This protein binds this small molecule.
Small molecule (SMILES): Nc1cc(-c2ccc(Cl)cc2)n[nH]1

Sequence of chain 1.A:
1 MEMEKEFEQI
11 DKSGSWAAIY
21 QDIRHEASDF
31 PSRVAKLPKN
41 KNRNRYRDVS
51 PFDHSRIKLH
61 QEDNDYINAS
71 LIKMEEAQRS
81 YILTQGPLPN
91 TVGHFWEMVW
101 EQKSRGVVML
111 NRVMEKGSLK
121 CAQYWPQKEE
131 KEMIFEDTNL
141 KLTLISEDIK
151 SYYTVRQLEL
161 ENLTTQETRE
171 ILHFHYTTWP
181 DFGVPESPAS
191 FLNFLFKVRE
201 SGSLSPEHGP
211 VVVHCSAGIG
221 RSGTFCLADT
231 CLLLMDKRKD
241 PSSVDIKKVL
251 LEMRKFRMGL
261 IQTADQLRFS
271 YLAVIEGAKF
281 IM

Binding-site contacts:
Ligand atom C12 contacts residue ILE145 of chain 1.A at 4.2 Å (hydrophobic).
Ligand atom C10 contacts residue ILE145 of chain 1.A at 4.1 Å (hydrophobic).
Ligand atom C08 contacts residue ILE145 of chain 1.A at 3.9 Å (hydrophobic).
Ligand atom C07 contacts residue ILE145 of chain 1.A at 3.9 Å (hydrophobic).
Ligand atom CL11 contacts residue ARG169 of chain 1.A at 4.3 Å.
Ligand atom C10 contacts residue GLU170 of chain 1.A at 4.2 Å.
Ligand atom CL11 contacts residue LEU158 of chain 1.A at 3.8 Å.
Ligand atom CL11 contacts residue GLU170 of chain 1.A at 3.3 Å.
Ligand atom CL11 contacts residue ILE145 of chain 1.A at 4.3 Å.
Ligand atom C08 contacts residue GLU170 of chain 1.A at 4.2 Å.
Ligand atom C04 contacts residue ILE145 of chain 1.A at 4.4 Å (hydrophobic).
Ligand atom C09 contacts residue ILE145 of chain 1.A at 4.2 Å (hydrophobic).
Ligand atom C09 contacts residue GLU170 of chain 1.A at 3.4 Å.
Ligand atom CL11 contacts residue GLU159 of chain 1.A at 3.8 Å.
Ligand atom C13 contacts residue ILE145 of chain 1.A at 4.2 Å (hydrophobic).